A protein and the small-molecule ligand that binds it are described below.
Small molecule (SMILES): CCN(CC)CCc1cc(F)c(F)c(CCc2cc(C)cc(N)n2)c1

Sequence of chain 1.B:
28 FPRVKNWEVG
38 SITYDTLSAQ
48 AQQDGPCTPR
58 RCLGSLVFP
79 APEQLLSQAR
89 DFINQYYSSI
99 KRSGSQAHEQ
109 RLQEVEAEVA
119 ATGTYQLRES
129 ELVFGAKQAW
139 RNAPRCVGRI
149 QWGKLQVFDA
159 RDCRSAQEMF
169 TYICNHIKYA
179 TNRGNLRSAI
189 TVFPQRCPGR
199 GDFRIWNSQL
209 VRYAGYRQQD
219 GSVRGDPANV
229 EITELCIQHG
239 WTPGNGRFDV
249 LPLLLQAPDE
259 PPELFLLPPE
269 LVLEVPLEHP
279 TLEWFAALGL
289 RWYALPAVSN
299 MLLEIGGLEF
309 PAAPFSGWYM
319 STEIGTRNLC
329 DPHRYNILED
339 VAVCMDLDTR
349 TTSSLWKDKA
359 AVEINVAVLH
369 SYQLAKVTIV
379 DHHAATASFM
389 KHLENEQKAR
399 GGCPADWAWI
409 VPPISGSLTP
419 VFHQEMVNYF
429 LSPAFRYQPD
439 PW

Binding-site contacts:
Ligand atom C14 contacts residue HEM1 of chain 1.P at 3.0 Å.
Ligand atom C15 contacts residue HEM1 of chain 1.P at 3.2 Å.
Ligand atom N01 contacts residue GLU321 of chain 1.B at 2.7 Å (salt-bridge).
Ligand atom C21 contacts residue VAL64 of chain 1.B at 3.7 Å (hydrophobic).
Ligand atom C02 contacts residue GLU321 of chain 1.B at 3.5 Å.
Ligand atom C09 contacts residue GLU321 of chain 1.B at 3.3 Å.
Ligand atom C05 contacts residue VAL296 of chain 1.B at 3.6 Å (hydrophobic).
Ligand atom C16 contacts residue HEM1 of chain 1.P at 3.8 Å.
Ligand atom C13 contacts residue HEM1 of chain 1.P at 3.3 Å.
Ligand atom C07 contacts residue PRO294 of chain 1.B at 3.8 Å (hydrophobic).
Ligand atom C06 contacts residue GLU321 of chain 1.B at 3.5 Å.
Ligand atom C03 contacts residue HEM1 of chain 1.P at 3.2 Å.
Ligand atom N01 contacts residue PRO294 of chain 1.B at 3.8 Å.
Ligand atom C17 contacts residue HEM1 of chain 1.P at 3.6 Å.
Ligand atom C20 contacts residue TYR435 of chain 1.B at 3.8 Å (hydrophobic).
Ligand atom C14 contacts residue VAL296 of chain 1.B at 3.7 Å (hydrophobic).
Ligand atom C07 contacts residue GLY315 of chain 1.B at 3.6 Å.
Ligand atom C18 contacts residue HEM1 of chain 1.P at 3.4 Å.
Ligand atom C11 contacts residue HEM1 of chain 1.P at 3.7 Å.
Ligand atom C20 contacts residue PHE65 of chain 1.B at 3.8 Å (hydrophobic).
Ligand atom C07 contacts residue HEM1 of chain 1.P at 3.5 Å.
Ligand atom C15 contacts residue VAL296 of chain 1.B at 3.3 Å (hydrophobic).
Ligand atom C06 contacts residue PRO294 of chain 1.B at 3.7 Å (hydrophobic).
Ligand atom C21 contacts residue TYR435 of chain 1.B at 3.6 Å (hydrophobic).
Ligand atom C07 contacts residue PHE313 of chain 1.B at 3.6 Å (hydrophobic).
Ligand atom F16 contacts residue HEM1 of chain 1.P at 3.2 Å.
Ligand atom C09 contacts residue HEM1 of chain 1.P at 3.4 Å.
Ligand atom N02 contacts residue HEM1 of chain 1.P at 3.2 Å.
Ligand atom N02 contacts residue GLU321 of chain 1.B at 2.7 Å (salt-bridge).
Ligand atom C12 contacts residue HEM1 of chain 1.P at 3.7 Å.
Ligand atom C02 contacts residue HEM1 of chain 1.P at 3.7 Å.
Ligand atom F15 contacts residue HEM1 of chain 1.P at 2.9 Å.
Ligand atom F15 contacts residue VAL296 of chain 1.B at 3.7 Å.
Ligand atom N02 contacts residue TYR317 of chain 1.B at 3.7 Å.
Ligand atom C02 contacts residue TRP316 of chain 1.B at 3.7 Å (hydrophobic).
Ligand atom C08 contacts residue GLU321 of chain 1.B at 3.5 Å.
Ligand atom F15 contacts residue MET299 of chain 1.B at 3.8 Å.
Ligand atom F15 contacts residue PHE313 of chain 1.B at 3.5 Å.
Ligand atom C16 contacts residue VAL296 of chain 1.B at 3.4 Å (hydrophobic).
Ligand atom N02 contacts residue TRP316 of chain 1.B at 2.9 Å (h-bond).